Sequence of chain 1.A:
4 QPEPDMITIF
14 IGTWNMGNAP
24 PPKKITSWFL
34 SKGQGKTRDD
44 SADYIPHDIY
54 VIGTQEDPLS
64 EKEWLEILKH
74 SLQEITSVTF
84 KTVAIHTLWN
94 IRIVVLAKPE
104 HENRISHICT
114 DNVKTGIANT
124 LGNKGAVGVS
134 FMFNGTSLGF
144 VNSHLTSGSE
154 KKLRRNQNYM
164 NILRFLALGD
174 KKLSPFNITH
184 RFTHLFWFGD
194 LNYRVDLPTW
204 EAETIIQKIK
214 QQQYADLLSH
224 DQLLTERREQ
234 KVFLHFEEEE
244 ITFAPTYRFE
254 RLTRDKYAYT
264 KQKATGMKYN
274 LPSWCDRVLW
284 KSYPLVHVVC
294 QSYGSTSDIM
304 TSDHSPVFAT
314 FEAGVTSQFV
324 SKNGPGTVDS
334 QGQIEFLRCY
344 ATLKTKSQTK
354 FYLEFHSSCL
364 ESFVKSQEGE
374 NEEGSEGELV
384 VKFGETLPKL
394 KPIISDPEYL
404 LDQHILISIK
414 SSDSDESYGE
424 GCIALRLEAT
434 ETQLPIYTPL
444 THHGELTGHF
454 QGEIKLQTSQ

A protein and the small-molecule ligand that binds it are described below.
Small molecule (SMILES): Cc1occc1C(=O)Nc1ccncc1

Binding-site contacts:
Ligand atom N2 contacts residue NU41 of chain 1.C at 3.7 Å.
Ligand atom O1 contacts residue TYR440 of chain 1.A at 3.6 Å.
Ligand atom O1 contacts residue PRO438 of chain 1.A at 3.7 Å.
Ligand atom C2 contacts residue NU41 of chain 1.C at 3.2 Å.
Ligand atom O1 contacts residue NU41 of chain 1.C at 3.2 Å.
Ligand atom O2 contacts residue TYR440 of chain 1.A at 3.8 Å.
Ligand atom C9 contacts residue NU41 of chain 1.C at 3.5 Å.
Ligand atom C7 contacts residue NU41 of chain 1.C at 3.5 Å.
Ligand atom C1 contacts residue TYR440 of chain 1.A at 3.9 Å (hydrophobic).
Ligand atom O1 contacts residue ILE439 of chain 1.A at 3.7 Å.
Ligand atom O2 contacts residue NU41 of chain 1.C at 3.4 Å (h-bond).
Ligand atom C3 contacts residue TYR440 of chain 1.A at 3.8 Å (hydrophobic).
Ligand atom C5 contacts residue TYR440 of chain 1.A at 3.3 Å (hydrophobic).
Ligand atom C4 contacts residue NU41 of chain 1.C at 3.7 Å.
Ligand atom C5 contacts residue NU41 of chain 1.C at 3.5 Å.
Ligand atom C4 contacts residue ILE439 of chain 1.A at 4.2 Å (hydrophobic).
Ligand atom C10 contacts residue NU41 of chain 1.C at 3.7 Å.
Ligand atom C11 contacts residue TYR440 of chain 1.A at 3.5 Å (hydrophobic).
Ligand atom N2 contacts residue TYR440 of chain 1.A at 3.6 Å (h-bond).
Ligand atom C6 contacts residue TYR440 of chain 1.A at 3.4 Å (hydrophobic).
Ligand atom C4 contacts residue TYR440 of chain 1.A at 3.6 Å (hydrophobic).
Ligand atom C8 contacts residue TYR440 of chain 1.A at 3.5 Å (hydrophobic).
Ligand atom C10 contacts residue TYR440 of chain 1.A at 3.6 Å (hydrophobic).
Ligand atom N1 contacts residue TYR440 of chain 1.A at 3.2 Å.
Ligand atom N1 contacts residue NU41 of chain 1.C at 3.3 Å.
Ligand atom C3 contacts residue GLN454 of chain 1.A at 4.3 Å.
Ligand atom C4 contacts residue GLN454 of chain 1.A at 4.1 Å.
Ligand atom C3 contacts residue ILE439 of chain 1.A at 3.4 Å (hydrophobic).
Ligand atom C3 contacts residue NU41 of chain 1.C at 3.5 Å.
Ligand atom N2 contacts residue HIS452 of chain 1.A at 4.2 Å.
Ligand atom C2 contacts residue TYR440 of chain 1.A at 3.3 Å (hydrophobic).
Ligand atom C6 contacts residue NU41 of chain 1.C at 3.2 Å.
Ligand atom C11 contacts residue NU41 of chain 1.C at 3.5 Å.
Ligand atom C3 contacts residue PRO438 of chain 1.A at 4.2 Å (hydrophobic).
Ligand atom C7 contacts residue TYR440 of chain 1.A at 3.4 Å (hydrophobic).
Ligand atom C9 contacts residue TYR440 of chain 1.A at 3.7 Å (hydrophobic).
Ligand atom C9 contacts residue HIS452 of chain 1.A at 3.9 Å.
Ligand atom C8 contacts residue HIS452 of chain 1.A at 4.4 Å.
Ligand atom C8 contacts residue NU41 of chain 1.C at 3.2 Å.
Ligand atom C1 contacts residue NU41 of chain 1.C at 3.8 Å.